Binding-site contacts:
Ligand atom C5 contacts residue GLY65 of chain 1.A at 3.5 Å.
Ligand atom C2 contacts residue VAL64 of chain 1.A at 4.1 Å (hydrophobic).
Ligand atom C4 contacts residue GLY65 of chain 1.A at 2.7 Å.
Ligand atom O3 contacts residue GLY66 of chain 1.A at 3.3 Å (h-bond).
Ligand atom C2 contacts residue GLY65 of chain 1.A at 3.5 Å.
Ligand atom C3 contacts residue GLY65 of chain 1.A at 3.4 Å.
Ligand atom C4 contacts residue GLY66 of chain 1.A at 4.1 Å.
Ligand atom O1 contacts residue GLY65 of chain 1.A at 3.1 Å (h-bond).
Ligand atom C5 contacts residue VAL63 of chain 1.A at 4.3 Å (hydrophobic).
Ligand atom C5 contacts residue VAL64 of chain 1.A at 4.1 Å (hydrophobic).
Ligand atom O2 contacts residue VAL63 of chain 1.A at 4.2 Å.
Ligand atom O1 contacts residue VAL64 of chain 1.A at 4.1 Å.
Ligand atom C1 contacts residue GLY117 of chain 1.A at 3.8 Å.
Ligand atom C4 contacts residue VAL64 of chain 1.A at 3.7 Å (hydrophobic).
Ligand atom O3 contacts residue VAL63 of chain 1.A at 3.6 Å.
Ligand atom C contacts residue ASP116 of chain 1.A at 4.2 Å.
Ligand atom C contacts residue GLY117 of chain 1.A at 4.0 Å.
Ligand atom C5 contacts residue GLY66 of chain 1.A at 4.1 Å.
Ligand atom O contacts residue GLY117 of chain 1.A at 3.9 Å.
Ligand atom O3 contacts residue VAL64 of chain 1.A at 4.2 Å.
Ligand atom C3 contacts residue VAL64 of chain 1.A at 4.3 Å (hydrophobic).
Ligand atom O3 contacts residue GLY65 of chain 1.A at 3.5 Å (h-bond).

The small molecule below binds the protein below.
Small molecule (SMILES): CCOC(=O)/C=C\C(=O)O

Sequence of chain 1.A:
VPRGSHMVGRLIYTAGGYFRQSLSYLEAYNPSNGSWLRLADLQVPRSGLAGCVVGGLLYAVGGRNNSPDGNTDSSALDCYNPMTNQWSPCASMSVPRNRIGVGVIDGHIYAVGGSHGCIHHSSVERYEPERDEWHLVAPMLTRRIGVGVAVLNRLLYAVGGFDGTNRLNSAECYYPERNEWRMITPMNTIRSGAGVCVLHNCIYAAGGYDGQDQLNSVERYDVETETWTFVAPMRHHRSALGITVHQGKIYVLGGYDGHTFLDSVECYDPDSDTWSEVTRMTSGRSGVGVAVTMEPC